Sequence of chain 1.C:
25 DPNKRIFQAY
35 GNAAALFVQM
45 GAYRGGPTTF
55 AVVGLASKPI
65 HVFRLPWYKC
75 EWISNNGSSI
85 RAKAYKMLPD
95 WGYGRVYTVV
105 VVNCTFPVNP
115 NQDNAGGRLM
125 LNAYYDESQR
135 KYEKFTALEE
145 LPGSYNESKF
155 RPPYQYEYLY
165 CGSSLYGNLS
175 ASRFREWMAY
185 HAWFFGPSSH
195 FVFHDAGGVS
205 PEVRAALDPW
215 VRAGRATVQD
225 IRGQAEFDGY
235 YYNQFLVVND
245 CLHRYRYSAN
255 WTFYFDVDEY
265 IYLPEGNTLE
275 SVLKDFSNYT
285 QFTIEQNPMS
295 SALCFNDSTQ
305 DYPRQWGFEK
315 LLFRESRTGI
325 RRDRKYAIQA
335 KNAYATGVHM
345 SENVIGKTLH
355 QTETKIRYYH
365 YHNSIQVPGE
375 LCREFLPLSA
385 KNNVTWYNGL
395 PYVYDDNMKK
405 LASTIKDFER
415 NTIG

This protein binds this small molecule.
Small molecule (SMILES): CC(=O)N[C@@H]1[C@@H](O)[C@H](O)[C@@H](CO)O[C@H]1O

Binding-site contacts:
Ligand atom C7 contacts residue ASN150 of chain 1.C at 3.6 Å.
Ligand atom C1 contacts residue ASN150 of chain 1.C at 2.8 Å.
Ligand atom C5 contacts residue ASN150 of chain 1.C at 4.4 Å.
Ligand atom O6 contacts residue SER152 of chain 1.C at 3.2 Å.
Ligand atom O6 contacts residue ASN150 of chain 1.C at 4.2 Å.
Ligand atom C2 contacts residue ASN150 of chain 1.C at 3.1 Å.
Ligand atom C1 contacts residue SER152 of chain 1.C at 4.5 Å.
Ligand atom O6 contacts residue LYS153 of chain 1.C at 3.8 Å.
Ligand atom O5 contacts residue SER152 of chain 1.C at 3.8 Å.
Ligand atom N2 contacts residue ASN150 of chain 1.C at 3.5 Å (h-bond).
Ligand atom O7 contacts residue ASN150 of chain 1.C at 3.2 Å (h-bond).
Ligand atom O5 contacts residue ASN150 of chain 1.C at 3.2 Å (h-bond).
Ligand atom C6 contacts residue SER152 of chain 1.C at 4.4 Å.
Ligand atom C3 contacts residue ASN150 of chain 1.C at 4.5 Å.